Binding-site contacts:
Ligand atom C8 contacts residue ILE12 of chain 2.B at 4.0 Å (hydrophobic).
Ligand atom C6 contacts residue NAG1 of chain 2.F at 3.1 Å.
Ligand atom C7 contacts residue ASN13 of chain 2.B at 4.2 Å.
Ligand atom N2 contacts residue ILE12 of chain 2.B at 4.4 Å.
Ligand atom C5 contacts residue NAG1 of chain 2.F at 4.2 Å.
Ligand atom N2 contacts residue ASN13 of chain 2.B at 3.7 Å.
Ligand atom O5 contacts residue NAG1 of chain 2.F at 4.0 Å.
Ligand atom C4 contacts residue ASN13 of chain 2.B at 2.9 Å.
Ligand atom O7 contacts residue ASN13 of chain 2.B at 4.0 Å.
Ligand atom O5 contacts residue ASN13 of chain 2.B at 2.4 Å (h-bond).
Ligand atom C1 contacts residue NAG1 of chain 2.F at 4.4 Å.
Ligand atom C6 contacts residue ASN13 of chain 2.B at 3.3 Å.
Ligand atom C2 contacts residue ASN13 of chain 2.B at 2.5 Å.
Ligand atom C7 contacts residue ILE12 of chain 2.B at 4.3 Å (hydrophobic).
Ligand atom O3 contacts residue ASN13 of chain 2.B at 3.3 Å (h-bond).
Ligand atom O4 contacts residue ASN13 of chain 2.B at 4.2 Å.
Ligand atom C3 contacts residue ASN13 of chain 2.B at 3.2 Å.
Ligand atom C5 contacts residue ASN13 of chain 2.B at 2.9 Å.
Ligand atom O6 contacts residue ASN13 of chain 2.B at 4.5 Å.
Ligand atom C1 contacts residue ASN13 of chain 2.B at 1.5 Å.
Ligand atom O7 contacts residue ILE12 of chain 2.B at 4.4 Å.
Ligand atom O6 contacts residue NAG1 of chain 2.F at 4.0 Å.
Ligand atom C1 contacts residue ILE12 of chain 2.B at 4.5 Å (hydrophobic).

A protein and the small-molecule ligand that binds it are described below.
Small molecule (SMILES): CC(=O)N[C@@H]1[C@@H](O)[C@H](O)[C@@H](CO)O[C@H]1O

Sequence of chain 2.B:
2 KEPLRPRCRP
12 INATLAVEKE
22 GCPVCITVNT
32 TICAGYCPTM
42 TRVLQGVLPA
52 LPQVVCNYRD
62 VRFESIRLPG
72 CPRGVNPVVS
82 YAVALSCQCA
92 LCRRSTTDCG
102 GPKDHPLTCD